Sequence of chain 1.D:
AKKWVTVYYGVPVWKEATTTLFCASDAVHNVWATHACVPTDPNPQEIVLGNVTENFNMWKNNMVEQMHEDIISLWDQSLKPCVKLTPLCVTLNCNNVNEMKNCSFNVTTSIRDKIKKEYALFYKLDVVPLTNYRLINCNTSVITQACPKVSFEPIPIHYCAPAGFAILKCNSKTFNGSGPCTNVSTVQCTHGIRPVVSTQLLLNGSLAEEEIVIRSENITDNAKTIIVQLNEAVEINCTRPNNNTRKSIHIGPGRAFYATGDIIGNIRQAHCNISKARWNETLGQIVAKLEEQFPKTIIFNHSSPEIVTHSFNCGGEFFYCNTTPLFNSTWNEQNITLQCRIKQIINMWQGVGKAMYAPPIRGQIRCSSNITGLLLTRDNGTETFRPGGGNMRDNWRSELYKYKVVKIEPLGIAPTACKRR

Binding-site contacts:
Ligand atom O7 contacts residue ASN100 of chain 1.D at 3.3 Å (h-bond).
Ligand atom O5 contacts residue ASN134 of chain 1.D at 2.4 Å (h-bond).
Ligand atom O7 contacts residue ASN134 of chain 1.D at 4.2 Å.
Ligand atom C8 contacts residue ASN134 of chain 1.D at 4.0 Å.
Ligand atom C2 contacts residue ASN134 of chain 1.D at 2.5 Å.
Ligand atom C8 contacts residue ASN100 of chain 1.D at 3.3 Å.
Ligand atom N2 contacts residue LYS145 of chain 1.D at 4.1 Å.
Ligand atom C7 contacts residue ASN134 of chain 1.D at 3.8 Å.
Ligand atom C7 contacts residue ASN100 of chain 1.D at 3.6 Å.
Ligand atom C8 contacts residue LYS145 of chain 1.D at 3.6 Å.
Ligand atom C8 contacts residue PHE133 of chain 1.D at 3.7 Å (hydrophobic).
Ligand atom C7 contacts residue LYS145 of chain 1.D at 4.3 Å.
Ligand atom C3 contacts residue ASN134 of chain 1.D at 3.8 Å.
Ligand atom N2 contacts residue ASN134 of chain 1.D at 2.9 Å (h-bond).
Ligand atom C5 contacts residue ASN134 of chain 1.D at 3.7 Å.
Ligand atom C8 contacts residue SER132 of chain 1.D at 3.8 Å.
Ligand atom C1 contacts residue ASN134 of chain 1.D at 1.4 Å.
Ligand atom C4 contacts residue ASN134 of chain 1.D at 4.2 Å.

This protein binds this small molecule.
Small molecule (SMILES): CC(=O)N[C@@H]1[C@@H](O)[C@H](O)[C@@H](CO)O[C@H]1O